A small-molecule ligand and the protein it binds are described below.
Small molecule (SMILES): CC1=C(/C=C/C(C)=C/C=C/C(C)=C/C=O)C(C)(C)CCC1

Sequence of chain 1.A:
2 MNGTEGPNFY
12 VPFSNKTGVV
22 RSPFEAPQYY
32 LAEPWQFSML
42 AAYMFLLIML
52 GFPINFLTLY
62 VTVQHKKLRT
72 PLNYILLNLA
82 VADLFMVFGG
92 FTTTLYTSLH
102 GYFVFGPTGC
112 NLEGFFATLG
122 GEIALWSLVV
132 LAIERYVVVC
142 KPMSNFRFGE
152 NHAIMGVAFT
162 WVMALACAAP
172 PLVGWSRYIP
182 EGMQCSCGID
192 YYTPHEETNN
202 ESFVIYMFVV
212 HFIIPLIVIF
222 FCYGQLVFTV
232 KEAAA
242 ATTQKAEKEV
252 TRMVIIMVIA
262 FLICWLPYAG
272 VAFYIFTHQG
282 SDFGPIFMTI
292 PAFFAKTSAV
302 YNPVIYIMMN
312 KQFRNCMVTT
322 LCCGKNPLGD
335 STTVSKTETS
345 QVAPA

Binding-site contacts:
Ligand atom C19 contacts residue ILE190 of chain 1.A at 3.5 Å (hydrophobic).
Ligand atom C2 contacts residue GLU123 of chain 1.A at 3.7 Å.
Ligand atom C15 contacts residue GLU114 of chain 1.A at 3.9 Å.
Ligand atom C2 contacts residue HIS212 of chain 1.A at 3.5 Å.
Ligand atom C9 contacts residue THR119 of chain 1.A at 3.6 Å.
Ligand atom C11 contacts residue THR119 of chain 1.A at 3.6 Å.
Ligand atom C6 contacts residue GLU123 of chain 1.A at 3.8 Å.
Ligand atom C13 contacts residue LYS297 of chain 1.A at 3.6 Å.
Ligand atom C20 contacts residue TRP266 of chain 1.A at 3.9 Å (hydrophobic).
Ligand atom C11 contacts residue CYS188 of chain 1.A at 3.9 Å (hydrophobic).
Ligand atom C14 contacts residue LYS297 of chain 1.A at 2.4 Å.
Ligand atom C18 contacts residue TRP266 of chain 1.A at 3.6 Å (hydrophobic).
Ligand atom C3 contacts residue HIS212 of chain 1.A at 3.9 Å.
Ligand atom C12 contacts residue ALA118 of chain 1.A at 3.5 Å (hydrophobic).
Ligand atom C16 contacts residue MET208 of chain 1.A at 3.4 Å (hydrophobic).
Ligand atom C10 contacts residue THR119 of chain 1.A at 3.8 Å.
Ligand atom C12 contacts residue CYS188 of chain 1.A at 3.2 Å (hydrophobic).
Ligand atom C5 contacts residue GLU123 of chain 1.A at 3.8 Å.
Ligand atom C15 contacts residue ALA293 of chain 1.A at 3.7 Å (hydrophobic).
Ligand atom C13 contacts residue ALA118 of chain 1.A at 3.6 Å (hydrophobic).
Ligand atom C20 contacts residue ALA293 of chain 1.A at 3.7 Å (hydrophobic).
Ligand atom C17 contacts residue ALA270 of chain 1.A at 3.2 Å (hydrophobic).
Ligand atom C14 contacts residue GLU114 of chain 1.A at 3.6 Å.
Ligand atom C14 contacts residue ALA118 of chain 1.A at 3.8 Å (hydrophobic).
Ligand atom C5 contacts residue TRP266 of chain 1.A at 3.8 Å (hydrophobic).
Ligand atom C4 contacts residue TRP266 of chain 1.A at 3.7 Å (hydrophobic).
Ligand atom C10 contacts residue TYR269 of chain 1.A at 3.8 Å (hydrophobic).
Ligand atom C9 contacts residue TYR269 of chain 1.A at 3.7 Å (hydrophobic).
Ligand atom C14 contacts residue CYS188 of chain 1.A at 3.8 Å (hydrophobic).
Ligand atom C3 contacts residue GLU123 of chain 1.A at 4.0 Å.
Ligand atom C11 contacts residue TYR269 of chain 1.A at 3.9 Å (hydrophobic).
Ligand atom C15 contacts residue LYS297 of chain 1.A at 1.4 Å.
Ligand atom C8 contacts residue TYR269 of chain 1.A at 3.5 Å (hydrophobic).
Ligand atom C3 contacts residue PHE213 of chain 1.A at 3.4 Å (hydrophobic).
Ligand atom C15 contacts residue SER187 of chain 1.A at 3.4 Å.
Ligand atom C19 contacts residue TYR192 of chain 1.A at 3.8 Å (hydrophobic).
Ligand atom C18 contacts residue GLY122 of chain 1.A at 3.6 Å.
Ligand atom C4 contacts residue PHE262 of chain 1.A at 3.6 Å (hydrophobic).
Ligand atom C2 contacts residue PHE213 of chain 1.A at 3.6 Å (hydrophobic).
Ligand atom C19 contacts residue THR119 of chain 1.A at 3.2 Å.